Sequence of chain 1.L:
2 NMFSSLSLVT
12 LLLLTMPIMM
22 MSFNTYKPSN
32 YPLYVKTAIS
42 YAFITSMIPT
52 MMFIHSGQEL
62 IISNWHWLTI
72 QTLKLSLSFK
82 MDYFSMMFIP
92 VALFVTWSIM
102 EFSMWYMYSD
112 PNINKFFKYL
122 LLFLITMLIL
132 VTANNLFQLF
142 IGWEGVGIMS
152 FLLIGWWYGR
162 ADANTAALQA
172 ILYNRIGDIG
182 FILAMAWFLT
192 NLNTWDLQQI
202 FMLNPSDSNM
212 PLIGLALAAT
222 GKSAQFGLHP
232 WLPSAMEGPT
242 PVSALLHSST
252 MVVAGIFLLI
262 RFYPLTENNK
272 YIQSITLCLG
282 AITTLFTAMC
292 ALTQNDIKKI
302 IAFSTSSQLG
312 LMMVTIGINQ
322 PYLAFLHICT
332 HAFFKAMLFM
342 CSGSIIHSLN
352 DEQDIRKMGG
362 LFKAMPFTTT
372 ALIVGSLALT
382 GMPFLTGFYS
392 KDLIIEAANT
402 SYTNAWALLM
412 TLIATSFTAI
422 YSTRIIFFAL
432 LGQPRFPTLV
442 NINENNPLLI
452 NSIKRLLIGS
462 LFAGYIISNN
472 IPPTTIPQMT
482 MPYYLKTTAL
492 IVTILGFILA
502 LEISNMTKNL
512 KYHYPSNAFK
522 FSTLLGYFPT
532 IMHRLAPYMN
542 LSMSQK

Sequence of chain 1.IA:
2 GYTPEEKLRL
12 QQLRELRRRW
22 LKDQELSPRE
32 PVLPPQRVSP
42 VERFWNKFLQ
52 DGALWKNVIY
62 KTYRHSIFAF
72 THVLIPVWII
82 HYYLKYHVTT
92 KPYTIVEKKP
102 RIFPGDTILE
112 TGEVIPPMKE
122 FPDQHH

Binding-site contacts:
Ligand atom C6 contacts residue TYR35 of chain 1.L at 4.3 Å (hydrophobic).
Ligand atom O7 contacts residue TYR35 of chain 1.L at 4.3 Å.
Ligand atom C24 contacts residue GLU43 of chain 1.IA at 4.3 Å.
Ligand atom C7 contacts residue LYS28 of chain 1.L at 3.5 Å.
Ligand atom O3 contacts residue THR38 of chain 1.L at 3.4 Å (h-bond).
Ligand atom C22 contacts residue TYR27 of chain 1.L at 4.3 Å (hydrophobic).
Ligand atom C1 contacts residue PHE69 of chain 1.IA at 3.4 Å (hydrophobic).
Ligand atom C6 contacts residue LYS28 of chain 1.L at 3.9 Å.
Ligand atom O25 contacts residue GLU43 of chain 1.IA at 3.9 Å.
Ligand atom C15 contacts residue LYS28 of chain 1.L at 3.9 Å.
Ligand atom O12 contacts residue TYR27 of chain 1.L at 3.5 Å.
Ligand atom C14 contacts residue TYR27 of chain 1.L at 3.6 Å (hydrophobic).
Ligand atom O7 contacts residue LYS28 of chain 1.L at 3.3 Å.
Ligand atom C2 contacts residue ARG65 of chain 1.IA at 4.4 Å.
Ligand atom C4 contacts residue ARG65 of chain 1.IA at 3.0 Å.
Ligand atom C2 contacts residue PHE69 of chain 1.IA at 3.6 Å (hydrophobic).
Ligand atom C14 contacts residue LYS28 of chain 1.L at 4.3 Å.
Ligand atom C6 contacts residue ASN31 of chain 1.L at 4.1 Å.
Ligand atom O7 contacts residue TYR27 of chain 1.L at 3.2 Å.
Ligand atom C15 contacts residue TYR27 of chain 1.L at 3.8 Å (hydrophobic).
Ligand atom C18 contacts residue ILE68 of chain 1.IA at 3.7 Å (hydrophobic).
Ligand atom C2 contacts residue THR38 of chain 1.L at 4.1 Å.
Ligand atom C16 contacts residue TYR27 of chain 1.L at 3.8 Å (hydrophobic).
Ligand atom C17 contacts residue TYR27 of chain 1.L at 3.9 Å (hydrophobic).
Ligand atom C19 contacts residue ARG65 of chain 1.IA at 3.3 Å.
Ligand atom C13 contacts residue TYR27 of chain 1.L at 4.2 Å (hydrophobic).
Ligand atom O26 contacts residue GLU43 of chain 1.IA at 3.9 Å.
Ligand atom C3 contacts residue THR38 of chain 1.L at 3.7 Å.
Ligand atom C8 contacts residue LYS28 of chain 1.L at 4.3 Å.
Ligand atom C6 contacts residue ARG65 of chain 1.IA at 3.6 Å.
Ligand atom C11 contacts residue ILE68 of chain 1.IA at 4.2 Å (hydrophobic).
Ligand atom C21 contacts residue ILE68 of chain 1.IA at 4.2 Å (hydrophobic).
Ligand atom O3 contacts residue LEU34 of chain 1.L at 3.5 Å (h-bond).
Ligand atom C7 contacts residue TYR27 of chain 1.L at 4.4 Å (hydrophobic).
Ligand atom O12 contacts residue HIS73 of chain 1.IA at 4.2 Å.
Ligand atom C1 contacts residue TYR35 of chain 1.L at 4.4 Å (hydrophobic).
Ligand atom C5 contacts residue ARG65 of chain 1.IA at 3.2 Å.
Ligand atom O26 contacts residue VAL42 of chain 1.IA at 4.0 Å.
Ligand atom C12 contacts residue ILE68 of chain 1.IA at 4.2 Å (hydrophobic).
Ligand atom O3 contacts residue TYR35 of chain 1.L at 3.2 Å.

This small molecule binds to this protein.
Small molecule (SMILES): C[C@H](CCC(=O)O)[C@H]1CC[C@H]2[C@@H]3[C@H](O)C[C@@H]4C[C@H](O)CC[C@]4(C)[C@H]3C[C@H](O)[C@]12C